The protein below binds the small molecule below.
Small molecule (SMILES): CO[P](=O)(O)O[C@H]1[C@@H](O)[C@H](n2ccc(=O)[nH]c2=O)O[C@@H]1COP(=O)(O)O

Sequence of chain 4.F:
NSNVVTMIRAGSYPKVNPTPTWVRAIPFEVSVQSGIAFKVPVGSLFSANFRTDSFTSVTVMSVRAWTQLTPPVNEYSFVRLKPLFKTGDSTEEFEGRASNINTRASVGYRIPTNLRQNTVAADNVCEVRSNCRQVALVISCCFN

Binding-site contacts:
Ligand atom O3' contacts residue ARG125 of chain 4.E at 4.1 Å.
Ligand atom C2 contacts residue ARG125 of chain 4.E at 3.8 Å.
Ligand atom C1' contacts residue ARG125 of chain 4.E at 4.3 Å.
Ligand atom C5' contacts residue SER77 of chain 4.E at 4.5 Å.
Ligand atom C5' contacts residue ARG131 of chain 4.E at 3.4 Å.
Ligand atom OP2 contacts residue SER77 of chain 4.E at 3.9 Å.
Ligand atom C2 contacts residue ASN16 of chain 4.F at 3.2 Å.
Ligand atom C4 contacts residue ASN16 of chain 4.F at 4.2 Å.
Ligand atom O5' contacts residue ARG131 of chain 4.E at 2.8 Å (salt-bridge).
Ligand atom OP1 contacts residue ARG131 of chain 4.E at 3.3 Å (salt-bridge).
Ligand atom O2 contacts residue ASN16 of chain 4.F at 2.7 Å (h-bond).
Ligand atom O4 contacts residue SER17 of chain 4.F at 3.3 Å.
Ligand atom C6 contacts residue ARG125 of chain 4.E at 3.6 Å.
Ligand atom OP1 contacts residue ARG125 of chain 4.E at 2.9 Å (salt-bridge).
Ligand atom N3 contacts residue SER17 of chain 4.F at 4.3 Å.
Ligand atom C5 contacts residue THR21 of chain 4.F at 4.4 Å.
Ligand atom P contacts residue ARG125 of chain 4.E at 3.8 Å.
Ligand atom C5 contacts residue ARG125 of chain 4.E at 3.5 Å.
Ligand atom P contacts residue ILE23 of chain 4.F at 4.2 Å.
Ligand atom OP3 contacts residue ARG125 of chain 4.E at 2.7 Å.
Ligand atom C2' contacts residue ARG125 of chain 4.E at 3.7 Å.
Ligand atom OP2 contacts residue ILE23 of chain 4.F at 4.1 Å.
Ligand atom P contacts residue ARG131 of chain 4.E at 3.5 Å.
Ligand atom C5' contacts residue MET76 of chain 4.E at 4.2 Å (hydrophobic).
Ligand atom C4' contacts residue ARG125 of chain 4.E at 4.3 Å.
Ligand atom OP1 contacts residue ILE23 of chain 4.F at 3.6 Å.
Ligand atom O2 contacts residue ARG125 of chain 4.E at 4.0 Å.
Ligand atom N1 contacts residue ARG125 of chain 4.E at 3.7 Å.
Ligand atom OP2 contacts residue ARG131 of chain 4.E at 3.8 Å.
Ligand atom O5' contacts residue ARG125 of chain 4.E at 3.2 Å (salt-bridge).
Ligand atom C4 contacts residue SER17 of chain 4.F at 4.1 Å.
Ligand atom N3 contacts residue ARG125 of chain 4.E at 3.7 Å.
Ligand atom C3' contacts residue ARG125 of chain 4.E at 3.3 Å.
Ligand atom OP3 contacts residue SER77 of chain 4.E at 4.3 Å.
Ligand atom N3 contacts residue ASN16 of chain 4.F at 2.9 Å (h-bond).
Ligand atom OP3 contacts residue ILE23 of chain 4.F at 4.3 Å.
Ligand atom O4 contacts residue ARG125 of chain 4.E at 3.9 Å.
Ligand atom C5' contacts residue ARG125 of chain 4.E at 4.2 Å.
Ligand atom C4 contacts residue ARG125 of chain 4.E at 3.7 Å.
Ligand atom O4 contacts residue THR21 of chain 4.F at 4.0 Å.

Sequence of chain 4.E:
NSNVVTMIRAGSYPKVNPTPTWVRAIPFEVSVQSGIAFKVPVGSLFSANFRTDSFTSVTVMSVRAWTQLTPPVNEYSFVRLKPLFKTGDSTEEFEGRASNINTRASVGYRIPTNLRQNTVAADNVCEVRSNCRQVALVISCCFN